Binding-site contacts:
Ligand atom C17 contacts residue SER112 of chain 1.A at 2.9 Å.
Ligand atom C10 contacts residue ASN49 of chain 1.A at 3.6 Å.
Ligand atom C5 contacts residue TRP108 of chain 1.A at 3.3 Å (hydrophobic).
Ligand atom N2 contacts residue SER45 of chain 1.A at 2.9 Å (h-bond).
Ligand atom C9 contacts residue ASN49 of chain 1.A at 3.5 Å.
Ligand atom C25 contacts residue 9CO1 of chain 3.B at 3.6 Å.
Ligand atom C4 contacts residue TRP120 of chain 3.A at 3.6 Å (hydrophobic).
Ligand atom C28 contacts residue 9CO1 of chain 3.B at 3.2 Å.
Ligand atom C1 contacts residue LEU25 of chain 1.A at 3.7 Å (hydrophobic).
Ligand atom S1 contacts residue THR90 of chain 1.A at 3.4 Å (h-bond).
Ligand atom C1 contacts residue TYR43 of chain 1.A at 3.5 Å (hydrophobic).
Ligand atom C11 contacts residue SER88 of chain 1.A at 3.6 Å.
Ligand atom C1 contacts residue ASP128 of chain 1.A at 3.7 Å.
Ligand atom C3 contacts residue TRP120 of chain 3.A at 3.7 Å (hydrophobic).
Ligand atom C26 contacts residue 9CO1 of chain 3.B at 2.3 Å.
Ligand atom S1 contacts residue TRP79 of chain 1.A at 3.6 Å.
Ligand atom O2 contacts residue GLY48 of chain 1.A at 3.5 Å.
Ligand atom C31 contacts residue SER112 of chain 1.A at 3.3 Å.
Ligand atom C33 contacts residue ALA121 of chain 1.A at 3.1 Å (hydrophobic).
Ligand atom C18 contacts residue SER112 of chain 1.A at 3.4 Å.
Ligand atom O1 contacts residue ASN23 of chain 1.A at 3.0 Å (h-bond).
Ligand atom C16 contacts residue ALA86 of chain 1.A at 3.3 Å (hydrophobic).
Ligand atom C27 contacts residue 9CO1 of chain 3.B at 2.3 Å.
Ligand atom S1 contacts residue TRP92 of chain 1.A at 3.7 Å.
Ligand atom N1 contacts residue ASP128 of chain 1.A at 2.7 Å (salt-bridge).
Ligand atom C15 contacts residue GLY113 of chain 1.A at 3.4 Å.
Ligand atom C16 contacts residue HIS87 of chain 1.A at 3.5 Å.
Ligand atom O2 contacts residue ASN49 of chain 1.A at 2.8 Å (h-bond).
Ligand atom N2 contacts residue VAL47 of chain 1.A at 3.5 Å.
Ligand atom C6 contacts residue SER45 of chain 1.A at 3.5 Å.
Ligand atom O3 contacts residue SER112 of chain 1.A at 3.5 Å (h-bond).
Ligand atom O1 contacts residue TYR43 of chain 1.A at 2.6 Å (h-bond).
Ligand atom N3 contacts residue SER88 of chain 1.A at 2.9 Å (h-bond).
Ligand atom C1 contacts residue SER27 of chain 1.A at 3.7 Å.
Ligand atom C30 contacts residue SER112 of chain 1.A at 3.6 Å.
Ligand atom O1 contacts residue SER27 of chain 1.A at 2.7 Å (h-bond).
Ligand atom C36 contacts residue ALA121 of chain 1.A at 3.5 Å (hydrophobic).
Ligand atom C9 contacts residue TRP79 of chain 1.A at 3.5 Å (hydrophobic).
Ligand atom C16 contacts residue SER112 of chain 1.A at 3.3 Å.
Ligand atom C17 contacts residue ALA86 of chain 1.A at 3.7 Å (hydrophobic).

Sequence of chain 3.A:
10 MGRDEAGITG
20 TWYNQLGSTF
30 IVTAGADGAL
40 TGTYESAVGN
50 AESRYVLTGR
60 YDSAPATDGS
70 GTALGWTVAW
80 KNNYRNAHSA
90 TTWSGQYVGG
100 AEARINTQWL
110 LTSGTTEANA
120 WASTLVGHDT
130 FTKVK

This protein binds this small molecule.
Small molecule (SMILES): [O][Co]1234<-n5ccccc5-c5cccc(C(OCCCNC(=O)CCCC[C@@H]6SC[C@@H]7NC(=O)N[C@@H]76)(c6ccccn->16)c1cccc(-c6ccccn->26)n->31)n->45

Sequence of chain 1.A:
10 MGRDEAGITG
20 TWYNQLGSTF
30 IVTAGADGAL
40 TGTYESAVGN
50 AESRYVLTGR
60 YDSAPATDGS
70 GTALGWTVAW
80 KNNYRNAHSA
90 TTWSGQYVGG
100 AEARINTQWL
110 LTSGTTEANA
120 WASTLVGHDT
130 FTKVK